Binding-site contacts:
Ligand atom P contacts residue ARG115 of chain 1.B at 3.8 Å.
Ligand atom OP1 contacts residue LYS89 of chain 1.B at 2.4 Å (salt-bridge).
Ligand atom C2 contacts residue LYS204 of chain 1.A at 4.1 Å.
Ligand atom P contacts residue ARG116 of chain 1.B at 4.0 Å.
Ligand atom O2' contacts residue LYS204 of chain 1.B at 4.0 Å.
Ligand atom OP2 contacts residue ARG81 of chain 1.B at 3.2 Å (salt-bridge).
Ligand atom O5' contacts residue ARG115 of chain 1.B at 3.7 Å.
Ligand atom OP1 contacts residue THR113 of chain 1.B at 3.2 Å.
Ligand atom O3' contacts residue ARG116 of chain 1.B at 3.8 Å.
Ligand atom OP1 contacts residue MET85 of chain 1.B at 3.2 Å.
Ligand atom P contacts residue MET85 of chain 1.B at 3.6 Å.
Ligand atom OP1 contacts residue GLN82 of chain 1.B at 3.3 Å.
Ligand atom O2 contacts residue ILE200 of chain 1.B at 3.8 Å.
Ligand atom C4 contacts residue TYR205 of chain 1.B at 3.7 Å (hydrophobic).
Ligand atom O3' contacts residue ILE107 of chain 1.B at 3.8 Å.
Ligand atom O2 contacts residue LYS204 of chain 1.A at 3.5 Å (salt-bridge).
Ligand atom C4 contacts residue LYS213 of chain 1.B at 3.6 Å.
Ligand atom C2 contacts residue LYS204 of chain 1.B at 3.3 Å.
Ligand atom OP2 contacts residue LYS89 of chain 1.B at 4.0 Å.
Ligand atom O4 contacts residue LYS213 of chain 1.B at 2.4 Å (salt-bridge).
Ligand atom O2 contacts residue LYS204 of chain 1.B at 2.9 Å (salt-bridge).
Ligand atom O3' contacts residue LYS89 of chain 1.B at 3.3 Å (salt-bridge).
Ligand atom P contacts residue LYS89 of chain 1.B at 3.3 Å.
Ligand atom O5' contacts residue MET85 of chain 1.B at 4.0 Å.
Ligand atom OP1 contacts residue ARG116 of chain 1.B at 2.9 Å (salt-bridge).
Ligand atom N3 contacts residue LYS204 of chain 1.B at 3.5 Å (salt-bridge).
Ligand atom OP2 contacts residue VAL217 of chain 1.B at 4.0 Å.
Ligand atom C5 contacts residue ARG115 of chain 1.B at 3.7 Å.
Ligand atom N3 contacts residue LYS204 of chain 1.A at 4.0 Å.
Ligand atom OP2 contacts residue LEU173 of chain 1.B at 4.1 Å.
Ligand atom N3 contacts residue TYR205 of chain 1.B at 3.2 Å.
Ligand atom O2 contacts residue TYR205 of chain 1.B at 3.8 Å.
Ligand atom O4 contacts residue TYR205 of chain 1.B at 3.2 Å.
Ligand atom OP2 contacts residue ARG115 of chain 1.B at 3.1 Å.
Ligand atom C2 contacts residue TYR205 of chain 1.B at 4.1 Å (hydrophobic).
Ligand atom C4' contacts residue ILE107 of chain 1.B at 4.2 Å (hydrophobic).
Ligand atom OP2 contacts residue THR113 of chain 1.B at 4.0 Å.
Ligand atom OP2 contacts residue MET85 of chain 1.B at 3.3 Å (h-bond).
Ligand atom O2' contacts residue SER104 of chain 1.B at 3.0 Å (h-bond).
Ligand atom C5' contacts residue SER104 of chain 1.B at 4.1 Å.

The small molecule below binds the protein below.
Small molecule (SMILES): O=c1ccn([C@@H]2O[C@H](CO[P](=O)(O)O[C@H]3[C@@H](O)[C@H](n4ccc(=O)[nH]c4=O)O[C@@H]3CO[P](=O)(O)O[C@H]3[C@@H](O)[C@H](n4ccc(=O)[nH]c4=O)O[C@@H]3CO[P](=O)(O)O[C@H]3[C@@H](O)[C@H](n4ccc(=O)[nH]c4=O)O[C@@H]3CO[P](=O)(O)O[C@H]3[C@@H](O)[C@H](n4ccc(=O)[nH]c4=O)O[C@@H]3COP(=O)=O)[C@@H](O)[C@H]2O)c(=O)[nH]1

Sequence of chain 1.A:
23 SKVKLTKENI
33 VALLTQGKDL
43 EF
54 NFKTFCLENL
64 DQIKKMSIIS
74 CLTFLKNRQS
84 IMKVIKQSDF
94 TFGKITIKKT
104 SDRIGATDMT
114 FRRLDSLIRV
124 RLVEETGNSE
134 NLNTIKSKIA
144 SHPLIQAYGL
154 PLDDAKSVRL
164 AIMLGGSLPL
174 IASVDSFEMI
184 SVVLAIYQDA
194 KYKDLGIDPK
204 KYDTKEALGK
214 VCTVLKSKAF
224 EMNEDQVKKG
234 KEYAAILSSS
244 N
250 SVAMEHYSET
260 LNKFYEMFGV

Sequence of chain 1.B:
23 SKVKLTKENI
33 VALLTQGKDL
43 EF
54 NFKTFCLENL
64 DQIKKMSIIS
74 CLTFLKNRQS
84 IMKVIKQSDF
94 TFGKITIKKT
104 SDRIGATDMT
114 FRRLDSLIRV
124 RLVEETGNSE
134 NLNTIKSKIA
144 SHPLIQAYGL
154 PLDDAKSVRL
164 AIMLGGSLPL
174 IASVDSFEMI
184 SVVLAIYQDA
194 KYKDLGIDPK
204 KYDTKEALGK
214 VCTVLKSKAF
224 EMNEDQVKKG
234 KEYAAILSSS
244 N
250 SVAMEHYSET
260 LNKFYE